Sequence of chain 1.D:
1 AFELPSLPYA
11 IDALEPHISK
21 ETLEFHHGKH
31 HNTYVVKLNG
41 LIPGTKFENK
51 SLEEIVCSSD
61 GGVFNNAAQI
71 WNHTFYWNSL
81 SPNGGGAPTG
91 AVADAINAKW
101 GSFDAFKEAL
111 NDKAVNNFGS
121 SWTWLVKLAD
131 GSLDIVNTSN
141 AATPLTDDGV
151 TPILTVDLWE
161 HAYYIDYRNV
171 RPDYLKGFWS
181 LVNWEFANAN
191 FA

Binding-site contacts:
Ligand atom O4 contacts residue SER139 of chain 1.B at 4.3 Å.
Ligand atom C4 contacts residue GLY62 of chain 1.D at 3.6 Å.
Ligand atom O6 contacts residue GLY62 of chain 1.D at 3.6 Å.
Ligand atom O4 contacts residue GLY62 of chain 1.D at 4.1 Å.
Ligand atom C3 contacts residue GLY61 of chain 1.D at 4.1 Å.
Ligand atom O3 contacts residue LYS113 of chain 1.B at 3.9 Å.
Ligand atom C2 contacts residue ASN117 of chain 1.B at 4.2 Å.
Ligand atom O2 contacts residue ASN65 of chain 1.D at 4.3 Å.
Ligand atom C4 contacts residue GLY61 of chain 1.D at 4.3 Å.
Ligand atom C5 contacts residue PHE118 of chain 1.B at 3.8 Å (hydrophobic).
Ligand atom C2 contacts residue ASN65 of chain 1.D at 3.8 Å.
Ligand atom O3 contacts residue ASN137 of chain 1.B at 2.9 Å (h-bond).
Ligand atom C1 contacts residue PHE118 of chain 1.B at 3.9 Å (hydrophobic).
Ligand atom O6 contacts residue ASN140 of chain 1.D at 4.1 Å.
Ligand atom O6 contacts residue SER139 of chain 1.B at 3.9 Å.
Ligand atom C6 contacts residue SER139 of chain 1.B at 3.5 Å.
Ligand atom C4 contacts residue ASN137 of chain 1.B at 4.0 Å.
Ligand atom C6 contacts residue ASN117 of chain 1.B at 3.5 Å.
Ligand atom O5 contacts residue PHE118 of chain 1.B at 2.9 Å (h-bond).
Ligand atom C2 contacts residue ASN116 of chain 1.B at 3.5 Å.
Ligand atom O5 contacts residue ASN65 of chain 1.D at 3.9 Å.
Ligand atom C2 contacts residue ASN137 of chain 1.B at 3.9 Å.
Ligand atom C3 contacts residue ASN137 of chain 1.B at 3.8 Å.
Ligand atom O2 contacts residue ASN116 of chain 1.B at 4.0 Å.
Ligand atom O3 contacts residue GLY61 of chain 1.D at 3.0 Å.
Ligand atom C3 contacts residue GLY62 of chain 1.D at 4.1 Å.
Ligand atom O4 contacts residue ASN137 of chain 1.B at 4.1 Å.
Ligand atom O4 contacts residue ASN117 of chain 1.B at 3.9 Å.
Ligand atom C4 contacts residue ASN117 of chain 1.B at 3.3 Å.
Ligand atom C2 contacts residue GLY61 of chain 1.D at 4.2 Å.
Ligand atom C6 contacts residue PHE118 of chain 1.B at 3.5 Å (hydrophobic).
Ligand atom O5 contacts residue ASN116 of chain 1.B at 3.3 Å (h-bond).
Ligand atom C1 contacts residue ASN65 of chain 1.D at 3.8 Å.
Ligand atom O5 contacts residue ASN117 of chain 1.B at 3.7 Å.
Ligand atom O6 contacts residue PHE118 of chain 1.B at 3.0 Å (h-bond).
Ligand atom C1 contacts residue ASN116 of chain 1.B at 3.1 Å.
Ligand atom C5 contacts residue ASN117 of chain 1.B at 3.8 Å.
Ligand atom O3 contacts residue GLY62 of chain 1.D at 3.7 Å.
Ligand atom O1 contacts residue ASN116 of chain 1.B at 4.3 Å.
Ligand atom C1 contacts residue ASN117 of chain 1.B at 4.2 Å.

A small-molecule ligand and the protein it binds are described below.
Small molecule (SMILES): OC[C@H]1O[C@H](O[C@H]2O[C@H](CO)[C@@H](O)[C@H](O)[C@H]2O)[C@H](O)[C@@H](O)[C@@H]1O

Sequence of chain 1.B:
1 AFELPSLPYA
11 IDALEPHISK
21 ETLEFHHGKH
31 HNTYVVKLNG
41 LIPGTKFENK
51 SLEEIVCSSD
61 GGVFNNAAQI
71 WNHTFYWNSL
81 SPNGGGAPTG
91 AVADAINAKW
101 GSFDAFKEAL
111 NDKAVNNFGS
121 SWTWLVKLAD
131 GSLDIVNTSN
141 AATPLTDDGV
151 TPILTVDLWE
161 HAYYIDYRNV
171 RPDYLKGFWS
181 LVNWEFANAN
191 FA